Sequence of chain 4.A:
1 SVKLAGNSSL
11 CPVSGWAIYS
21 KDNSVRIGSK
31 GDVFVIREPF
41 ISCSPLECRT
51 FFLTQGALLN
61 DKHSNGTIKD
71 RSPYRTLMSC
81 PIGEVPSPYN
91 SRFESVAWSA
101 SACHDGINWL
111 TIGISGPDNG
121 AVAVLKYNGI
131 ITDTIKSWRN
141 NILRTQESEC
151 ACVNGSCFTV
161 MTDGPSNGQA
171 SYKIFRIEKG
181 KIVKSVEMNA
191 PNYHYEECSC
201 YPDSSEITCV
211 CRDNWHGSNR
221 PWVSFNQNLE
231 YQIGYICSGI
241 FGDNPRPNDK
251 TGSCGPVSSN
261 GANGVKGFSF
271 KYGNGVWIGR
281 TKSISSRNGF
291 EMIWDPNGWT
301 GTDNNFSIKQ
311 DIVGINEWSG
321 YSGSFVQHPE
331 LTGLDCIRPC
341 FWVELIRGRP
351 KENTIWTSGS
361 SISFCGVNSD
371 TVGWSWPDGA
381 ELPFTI

A small-molecule ligand and the protein it binds are described below.
Small molecule (SMILES): CC(=O)N[C@@H]1[C@@H](O)[C@H](O)[C@@H](CO)O[C@H]1O

Binding-site contacts:
Ligand atom C7 contacts residue ASN7 of chain 4.A at 3.3 Å.
Ligand atom C7 contacts residue SER8 of chain 4.A at 4.3 Å.
Ligand atom O7 contacts residue ASN7 of chain 4.A at 3.2 Å (h-bond).
Ligand atom N2 contacts residue SER8 of chain 4.A at 4.4 Å.
Ligand atom C2 contacts residue ASN7 of chain 4.A at 2.5 Å.
Ligand atom C5 contacts residue ASN7 of chain 4.A at 3.7 Å.
Ligand atom C4 contacts residue ASN7 of chain 4.A at 4.2 Å.
Ligand atom N2 contacts residue ASN7 of chain 4.A at 2.9 Å (h-bond).
Ligand atom O5 contacts residue ASN7 of chain 4.A at 2.4 Å (h-bond).
Ligand atom C8 contacts residue SER8 of chain 4.A at 3.7 Å.
Ligand atom C3 contacts residue ASN7 of chain 4.A at 3.8 Å.
Ligand atom C8 contacts residue ASN7 of chain 4.A at 3.6 Å.
Ligand atom C1 contacts residue ASN7 of chain 4.A at 1.5 Å.